Binding-site contacts:
Ligand atom C13 contacts residue TYR64 of chain 1.C at 3.8 Å (hydrophobic).
Ligand atom C35 contacts residue TRP156 of chain 1.D at 3.7 Å (hydrophobic).
Ligand atom C8 contacts residue TYR64 of chain 1.C at 3.8 Å (hydrophobic).
Ligand atom C36 contacts residue ILE127 of chain 1.C at 3.7 Å (hydrophobic).
Ligand atom C23 contacts residue TYR204 of chain 1.D at 3.8 Å (hydrophobic).
Ligand atom C60 contacts residue TYR204 of chain 1.D at 4.0 Å (hydrophobic).
Ligand atom C30 contacts residue TYR102 of chain 1.D at 3.5 Å (hydrophobic).
Ligand atom C9 contacts residue TYR64 of chain 1.C at 3.6 Å (hydrophobic).
Ligand atom O66 contacts residue THR45 of chain 1.C at 3.8 Å.
Ligand atom C10 contacts residue TRP156 of chain 1.D at 3.6 Å (hydrophobic).
Ligand atom C9 contacts residue TYR102 of chain 1.D at 3.6 Å (hydrophobic).
Ligand atom C55 contacts residue CYS200 of chain 1.D at 4.0 Å (hydrophobic).
Ligand atom C22 contacts residue TYR197 of chain 1.D at 3.5 Å (hydrophobic).
Ligand atom C33 contacts residue TRP156 of chain 1.D at 3.6 Å (hydrophobic).
Ligand atom C6 contacts residue TYR204 of chain 1.D at 3.6 Å (hydrophobic).
Ligand atom C51 contacts residue TYR204 of chain 1.D at 3.8 Å (hydrophobic).
Ligand atom C67 contacts residue THR45 of chain 1.C at 3.1 Å.
Ligand atom C43 contacts residue TYR204 of chain 1.D at 3.9 Å (hydrophobic).
Ligand atom C37 contacts residue ILE127 of chain 1.C at 3.9 Å (hydrophobic).
Ligand atom C38 contacts residue VAL157 of chain 1.D at 3.9 Å (hydrophobic).
Ligand atom C49 contacts residue VAL157 of chain 1.D at 3.7 Å (hydrophobic).
Ligand atom C34 contacts residue TRP156 of chain 1.D at 3.4 Å (hydrophobic).
Ligand atom N31 contacts residue TRP156 of chain 1.D at 3.0 Å (h-bond).
Ligand atom C38 contacts residue TRP156 of chain 1.D at 3.8 Å (hydrophobic).
Ligand atom C35 contacts residue ILE127 of chain 1.C at 4.0 Å (hydrophobic).
Ligand atom C10 contacts residue TYR64 of chain 1.C at 4.0 Å (hydrophobic).
Ligand atom C60 contacts residue TYR197 of chain 1.D at 3.9 Å (hydrophobic).
Ligand atom C81 contacts residue TYR197 of chain 1.D at 3.9 Å (hydrophobic).
Ligand atom O44 contacts residue TYR204 of chain 1.D at 3.3 Å (h-bond).
Ligand atom C50 contacts residue VAL157 of chain 1.D at 3.4 Å (hydrophobic).
Ligand atom O52 contacts residue TYR204 of chain 1.D at 2.6 Å (h-bond).
Ligand atom C30 contacts residue SER155 of chain 1.D at 3.3 Å.
Ligand atom C53 contacts residue ARG88 of chain 1.C at 3.6 Å.
Ligand atom C67 contacts residue TYR64 of chain 1.C at 3.9 Å (hydrophobic).
Ligand atom C2 contacts residue SER176 of chain 1.C at 3.6 Å.
Ligand atom C6 contacts residue TRP156 of chain 1.D at 3.8 Å (hydrophobic).
Ligand atom C80 contacts residue TYR204 of chain 1.D at 3.5 Å (hydrophobic).
Ligand atom C30 contacts residue TRP156 of chain 1.D at 3.2 Å (hydrophobic).
Ligand atom O66 contacts residue ASP173 of chain 1.C at 3.7 Å.
Ligand atom C36 contacts residue TRP156 of chain 1.D at 3.8 Å (hydrophobic).

Sequence of chain 1.C:
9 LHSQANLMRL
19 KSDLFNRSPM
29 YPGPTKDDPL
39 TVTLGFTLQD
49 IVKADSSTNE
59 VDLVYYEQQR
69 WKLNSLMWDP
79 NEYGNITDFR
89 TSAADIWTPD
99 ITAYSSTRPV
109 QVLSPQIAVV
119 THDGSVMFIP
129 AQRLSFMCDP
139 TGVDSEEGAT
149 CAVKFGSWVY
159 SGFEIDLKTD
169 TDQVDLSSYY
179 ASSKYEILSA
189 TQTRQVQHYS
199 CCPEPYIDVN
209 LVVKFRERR

A protein and the small-molecule ligand that binds it are described below.
Small molecule (SMILES): C=CC1=C[C@@H]2[C@@H]3O[C@]4(C[C@H]5CCC[C@@]6(CC[C@@]7(O[C@@H](CC[C@@]7(C)O)C/C(C)=C/CCC7=NC[C@H](C)[C@@H](C)C[C@@]72CC1)O6)O5)C[C@@H](C)[C@@H](O)[C@H]3O4

Sequence of chain 1.D:
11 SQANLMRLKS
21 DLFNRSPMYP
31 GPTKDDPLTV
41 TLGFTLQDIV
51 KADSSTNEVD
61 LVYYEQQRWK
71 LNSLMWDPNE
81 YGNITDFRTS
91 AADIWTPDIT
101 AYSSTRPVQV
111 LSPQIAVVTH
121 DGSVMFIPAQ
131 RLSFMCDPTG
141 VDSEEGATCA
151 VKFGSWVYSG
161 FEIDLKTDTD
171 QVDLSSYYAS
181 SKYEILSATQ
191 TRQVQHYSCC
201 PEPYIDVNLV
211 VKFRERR